Binding-site contacts:
Ligand atom O2' contacts residue AMP1 of chain 1.C at 0.2 Å (h-bond).
Ligand atom C2 contacts residue AMP1 of chain 1.C at 0.2 Å.
Ligand atom O4' contacts residue AMP1 of chain 1.C at 0.1 Å (h-bond).
Ligand atom C4 contacts residue AMP1 of chain 1.C at 0.1 Å.
Ligand atom OAD contacts residue GLY251 of chain 1.A at 3.4 Å.
Ligand atom N9 contacts residue AMP1 of chain 1.C at 0.1 Å (h-bond).
Ligand atom O5' contacts residue AMP1 of chain 1.C at 1.1 Å (h-bond).
Ligand atom N1 contacts residue AMP1 of chain 1.C at 0.2 Å (h-bond).
Ligand atom O3' contacts residue ASP344 of chain 1.A at 2.7 Å (salt-bridge).
Ligand atom OAE contacts residue ALA279 of chain 1.A at 3.1 Å (h-bond).
Ligand atom O2' contacts residue ASP344 of chain 1.A at 2.7 Å (salt-bridge).
Ligand atom OAF contacts residue SER250 of chain 1.A at 2.7 Å (h-bond).
Ligand atom C2' contacts residue AMP1 of chain 1.C at 0.2 Å.
Ligand atom C4' contacts residue AMP1 of chain 1.C at 0.1 Å.
Ligand atom PBC contacts residue AMP1 of chain 1.C at 1.5 Å.
Ligand atom C3' contacts residue SER277 of chain 1.A at 3.5 Å.
Ligand atom N6 contacts residue AMP1 of chain 1.C at 0.2 Å (h-bond).
Ligand atom C1' contacts residue AMP1 of chain 1.C at 0.1 Å.
Ligand atom N3 contacts residue AMP1 of chain 1.C at 0.0 Å (h-bond).
Ligand atom OAQ contacts residue AMP1 of chain 1.C at 2.2 Å (h-bond).
Ligand atom C8 contacts residue GLY251 of chain 1.A at 3.4 Å.
Ligand atom CAS contacts residue AMP1 of chain 1.C at 3.6 Å.
Ligand atom N6 contacts residue CYS275 of chain 1.A at 2.9 Å (h-bond).
Ligand atom N7 contacts residue GLY251 of chain 1.A at 3.1 Å (h-bond).
Ligand atom O3' contacts residue AMP1 of chain 1.C at 0.1 Å (h-bond).
Ligand atom N6 contacts residue ASP274 of chain 1.A at 3.0 Å (salt-bridge).
Ligand atom N7 contacts residue AMP1 of chain 1.C at 0.2 Å (h-bond).
Ligand atom C6 contacts residue AMP1 of chain 1.C at 0.2 Å.
Ligand atom C2 contacts residue ILE366 of chain 1.A at 3.2 Å (hydrophobic).
Ligand atom OAI contacts residue AMP1 of chain 1.C at 2.7 Å (h-bond).
Ligand atom OAQ contacts residue ALA279 of chain 1.A at 3.3 Å (h-bond).
Ligand atom C3' contacts residue AMP1 of chain 1.C at 0.1 Å.
Ligand atom CAA contacts residue PHE284 of chain 1.A at 3.6 Å (hydrophobic).
Ligand atom C5' contacts residue AMP1 of chain 1.C at 0.1 Å.
Ligand atom C5 contacts residue AMP1 of chain 1.C at 0.1 Å.
Ligand atom C6 contacts residue GLU252 of chain 1.A at 3.6 Å.
Ligand atom OAE contacts residue AMP1 of chain 1.C at 0.6 Å (h-bond).
Ligand atom C2' contacts residue ASP344 of chain 1.A at 3.5 Å.
Ligand atom C8 contacts residue AMP1 of chain 1.C at 0.1 Å.
Ligand atom C3' contacts residue ASP344 of chain 1.A at 3.5 Å.

Sequence of chain 1.A:
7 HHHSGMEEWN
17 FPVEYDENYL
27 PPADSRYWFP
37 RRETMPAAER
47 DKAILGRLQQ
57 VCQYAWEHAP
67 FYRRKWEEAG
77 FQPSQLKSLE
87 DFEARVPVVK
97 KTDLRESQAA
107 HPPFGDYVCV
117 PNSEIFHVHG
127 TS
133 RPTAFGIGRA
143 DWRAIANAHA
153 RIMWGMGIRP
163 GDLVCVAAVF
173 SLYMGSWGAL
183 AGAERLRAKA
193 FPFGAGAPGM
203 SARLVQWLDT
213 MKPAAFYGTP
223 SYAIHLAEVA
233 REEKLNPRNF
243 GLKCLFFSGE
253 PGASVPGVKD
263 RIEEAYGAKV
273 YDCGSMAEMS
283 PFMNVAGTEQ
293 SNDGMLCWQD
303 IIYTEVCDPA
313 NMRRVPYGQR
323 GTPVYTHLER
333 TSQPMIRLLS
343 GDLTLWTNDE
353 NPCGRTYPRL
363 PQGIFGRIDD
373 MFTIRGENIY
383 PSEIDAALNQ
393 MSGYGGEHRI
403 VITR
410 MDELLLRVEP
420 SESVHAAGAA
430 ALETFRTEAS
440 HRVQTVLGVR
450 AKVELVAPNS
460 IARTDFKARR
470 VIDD

This small molecule binds to this protein.
Small molecule (SMILES): CC(C)(O)C(=O)OP(=O)(O)OC[C@H]1O[C@@H](n2cnc3c(N)ncnc32)[C@H](O)[C@@H]1O